Sequence of chain 1.D:
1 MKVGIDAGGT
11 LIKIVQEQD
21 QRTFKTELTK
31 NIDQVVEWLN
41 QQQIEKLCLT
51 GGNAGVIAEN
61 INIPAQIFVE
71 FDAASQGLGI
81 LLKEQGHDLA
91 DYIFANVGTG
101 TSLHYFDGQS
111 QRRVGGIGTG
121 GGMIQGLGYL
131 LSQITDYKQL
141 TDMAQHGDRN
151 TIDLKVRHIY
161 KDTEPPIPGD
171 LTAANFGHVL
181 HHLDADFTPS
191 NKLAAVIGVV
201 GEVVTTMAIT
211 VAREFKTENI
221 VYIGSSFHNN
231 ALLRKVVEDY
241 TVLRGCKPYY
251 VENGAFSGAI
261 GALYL

Binding-site contacts:
Ligand atom C16 contacts residue THR172 of chain 1.C at 3.3 Å.
Ligand atom O25 contacts residue GLU202 of chain 1.C at 3.9 Å.
Ligand atom C24 contacts residue GLU202 of chain 1.C at 3.6 Å.
Ligand atom N14 contacts residue THR101 of chain 1.D at 3.8 Å.
Ligand atom O11 contacts residue ATP1 of chain 1.M at 3.0 Å (h-bond).
Ligand atom C17 contacts residue ILE117 of chain 1.D at 3.9 Å (hydrophobic).
Ligand atom C26 contacts residue ASP170 of chain 1.C at 3.6 Å.
Ligand atom C26 contacts residue LEU171 of chain 1.C at 3.6 Å (hydrophobic).
Ligand atom C06 contacts residue GLU70 of chain 1.D at 3.7 Å.
Ligand atom C17 contacts residue THR172 of chain 1.C at 3.6 Å.
Ligand atom C21 contacts residue TYR240 of chain 1.C at 3.6 Å (hydrophobic).
Ligand atom C26 contacts residue THR172 of chain 1.C at 3.7 Å.
Ligand atom C17 contacts residue ARG113 of chain 1.D at 3.7 Å.
Ligand atom N14 contacts residue ALA173 of chain 1.C at 3.2 Å (h-bond).
Ligand atom C16 contacts residue ARG113 of chain 1.D at 3.7 Å.
Ligand atom C23 contacts residue GLU202 of chain 1.C at 3.8 Å.
Ligand atom N14 contacts residue GLY100 of chain 1.D at 3.9 Å.
Ligand atom C09 contacts residue VAL156 of chain 1.C at 3.7 Å (hydrophobic).
Ligand atom C15 contacts residue THR101 of chain 1.D at 3.6 Å.
Ligand atom O13 contacts residue THR101 of chain 1.D at 3.6 Å (h-bond).
Ligand atom O11 contacts residue GLY100 of chain 1.D at 3.4 Å.
Ligand atom O18 contacts residue ARG113 of chain 1.D at 2.8 Å (salt-bridge).
Ligand atom O13 contacts residue ARG113 of chain 1.D at 2.8 Å (salt-bridge).
Ligand atom C24 contacts residue TYR240 of chain 1.C at 3.7 Å (hydrophobic).
Ligand atom C06 contacts residue ATP1 of chain 1.M at 3.4 Å.
Ligand atom C15 contacts residue ALA173 of chain 1.C at 3.4 Å (hydrophobic).
Ligand atom N19 contacts residue THR172 of chain 1.C at 2.9 Å (h-bond).
Ligand atom O18 contacts residue ILE117 of chain 1.D at 3.8 Å.
Ligand atom C23 contacts residue TYR240 of chain 1.C at 3.7 Å (hydrophobic).
Ligand atom C15 contacts residue THR172 of chain 1.C at 3.8 Å.
Ligand atom O25 contacts residue LEU171 of chain 1.C at 3.6 Å.
Ligand atom C08 contacts residue PHE71 of chain 1.D at 3.6 Å (hydrophobic).
Ligand atom C20 contacts residue TYR240 of chain 1.C at 3.5 Å (hydrophobic).
Ligand atom O18 contacts residue GLY116 of chain 1.D at 3.3 Å.
Ligand atom O25 contacts residue THR172 of chain 1.C at 3.0 Å (h-bond).
Ligand atom O13 contacts residue SER102 of chain 1.D at 3.5 Å.
Ligand atom C22 contacts residue THR172 of chain 1.C at 3.6 Å.
Ligand atom C20 contacts residue GLY116 of chain 1.D at 3.6 Å.
Ligand atom C15 contacts residue ILE117 of chain 1.D at 3.5 Å (hydrophobic).
Ligand atom C10 contacts residue ATP1 of chain 1.M at 3.8 Å.

The protein below binds the small molecule below.
Small molecule (SMILES): COCCCCCNC(=O)CCNC(=O)[C@H](O)C(C)(C)C

Sequence of chain 1.C:
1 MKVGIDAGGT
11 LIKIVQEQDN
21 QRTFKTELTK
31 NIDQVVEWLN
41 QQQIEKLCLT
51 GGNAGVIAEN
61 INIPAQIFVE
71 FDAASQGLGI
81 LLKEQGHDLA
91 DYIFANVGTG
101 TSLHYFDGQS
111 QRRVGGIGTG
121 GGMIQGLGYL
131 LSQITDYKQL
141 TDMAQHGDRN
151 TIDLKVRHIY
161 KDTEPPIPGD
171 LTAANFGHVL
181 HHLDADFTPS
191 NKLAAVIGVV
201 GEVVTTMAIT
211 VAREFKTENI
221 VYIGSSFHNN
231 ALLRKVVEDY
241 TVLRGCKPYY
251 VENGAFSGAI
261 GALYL